Binding-site contacts:
Ligand atom C4 contacts residue ASN243 of chain 1.A at 4.2 Å.
Ligand atom C6 contacts residue TRP149 of chain 1.A at 3.9 Å (hydrophobic).
Ligand atom C2 contacts residue ASN243 of chain 1.A at 2.5 Å.
Ligand atom C3 contacts residue ASN243 of chain 1.A at 3.8 Å.
Ligand atom C8 contacts residue ASN243 of chain 1.A at 4.2 Å.
Ligand atom O5 contacts residue ASN243 of chain 1.A at 2.3 Å (h-bond).
Ligand atom C1 contacts residue TRP149 of chain 1.A at 3.7 Å (hydrophobic).
Ligand atom C7 contacts residue ASN243 of chain 1.A at 3.4 Å.
Ligand atom O5 contacts residue TRP149 of chain 1.A at 3.8 Å.
Ligand atom C5 contacts residue TRP149 of chain 1.A at 3.6 Å (hydrophobic).
Ligand atom C1 contacts residue ASN243 of chain 1.A at 1.4 Å.
Ligand atom N2 contacts residue ASN243 of chain 1.A at 2.9 Å (h-bond).
Ligand atom O7 contacts residue ASN243 of chain 1.A at 3.5 Å (h-bond).
Ligand atom C5 contacts residue ASN243 of chain 1.A at 3.6 Å.
Ligand atom C8 contacts residue VAL241 of chain 1.A at 3.1 Å (hydrophobic).
Ligand atom C8 contacts residue THR242 of chain 1.A at 4.2 Å.

The small molecule below binds the protein below.
Small molecule (SMILES): CC(=O)N[C@@H]1[C@@H](O)[C@H](O)[C@@H](CO)O[C@H]1O

Sequence of chain 1.A:
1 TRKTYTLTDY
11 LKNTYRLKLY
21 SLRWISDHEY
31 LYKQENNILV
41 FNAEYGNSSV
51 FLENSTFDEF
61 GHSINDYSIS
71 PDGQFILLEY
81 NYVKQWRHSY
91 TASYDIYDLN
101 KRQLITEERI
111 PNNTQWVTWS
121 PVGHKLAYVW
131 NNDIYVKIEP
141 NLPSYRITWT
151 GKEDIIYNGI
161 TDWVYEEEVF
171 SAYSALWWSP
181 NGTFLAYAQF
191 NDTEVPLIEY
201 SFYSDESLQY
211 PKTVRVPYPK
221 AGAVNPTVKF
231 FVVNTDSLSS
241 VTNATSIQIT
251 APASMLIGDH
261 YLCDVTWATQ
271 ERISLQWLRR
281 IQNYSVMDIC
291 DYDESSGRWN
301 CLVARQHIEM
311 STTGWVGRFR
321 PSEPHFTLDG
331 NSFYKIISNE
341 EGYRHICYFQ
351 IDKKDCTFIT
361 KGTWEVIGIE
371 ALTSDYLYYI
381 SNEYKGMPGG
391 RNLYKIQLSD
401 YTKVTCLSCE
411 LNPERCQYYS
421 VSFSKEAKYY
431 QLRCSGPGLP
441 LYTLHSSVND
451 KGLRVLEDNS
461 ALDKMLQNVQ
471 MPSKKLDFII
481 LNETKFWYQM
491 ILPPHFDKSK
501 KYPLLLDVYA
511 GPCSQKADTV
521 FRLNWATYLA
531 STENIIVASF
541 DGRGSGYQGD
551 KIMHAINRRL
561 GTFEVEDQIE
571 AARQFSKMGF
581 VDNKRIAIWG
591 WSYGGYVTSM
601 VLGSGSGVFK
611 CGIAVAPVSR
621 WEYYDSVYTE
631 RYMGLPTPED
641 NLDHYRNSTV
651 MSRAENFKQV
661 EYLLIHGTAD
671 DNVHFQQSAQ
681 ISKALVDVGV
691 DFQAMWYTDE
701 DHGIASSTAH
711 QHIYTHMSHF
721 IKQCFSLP